Binding-site contacts:
Ligand atom O1A contacts residue ARG216 of chain 1.B at 3.1 Å (salt-bridge).
Ligand atom O8 contacts residue GLU200 of chain 1.B at 3.7 Å.
Ligand atom C8 contacts residue GLU199 of chain 1.B at 3.5 Å.
Ligand atom C3 contacts residue ASP73 of chain 1.B at 3.6 Å.
Ligand atom C3 contacts residue ARG40 of chain 1.B at 3.6 Å.
Ligand atom O9 contacts residue GLU199 of chain 1.B at 2.7 Å (salt-bridge).
Ligand atom O8 contacts residue GLU199 of chain 1.B at 2.8 Å (salt-bridge).
Ligand atom O6 contacts residue TYR333 of chain 1.B at 3.3 Å (h-bond).
Ligand atom C1 contacts residue ARG40 of chain 1.B at 3.9 Å.
Ligand atom O6 contacts residue ARG216 of chain 1.B at 3.8 Å.
Ligand atom O1B contacts residue ARG298 of chain 1.B at 2.8 Å (salt-bridge).
Ligand atom C5 contacts residue ASP73 of chain 1.B at 3.9 Å.
Ligand atom C10 contacts residue ARG74 of chain 1.B at 3.9 Å.
Ligand atom O9 contacts residue ARG147 of chain 1.B at 3.2 Å (salt-bridge).
Ligand atom O10 contacts residue ARG74 of chain 1.B at 2.7 Å (salt-bridge).
Ligand atom C1 contacts residue TYR333 of chain 1.B at 3.0 Å (hydrophobic).
Ligand atom O9 contacts residue ALA169 of chain 1.B at 3.9 Å.
Ligand atom C9 contacts residue ASN218 of chain 1.B at 3.7 Å.
Ligand atom O1B contacts residue ARG40 of chain 1.B at 2.9 Å (salt-bridge).
Ligand atom O8 contacts residue ARG216 of chain 1.B at 3.4 Å.
Ligand atom O4 contacts residue ASP73 of chain 1.B at 3.4 Å (salt-bridge).
Ligand atom C3 contacts residue GLU41 of chain 1.B at 3.3 Å.
Ligand atom C2 contacts residue TYR333 of chain 1.B at 2.8 Å (hydrophobic).
Ligand atom C4 contacts residue ASP73 of chain 1.B at 4.0 Å.
Ligand atom C4 contacts residue GLU41 of chain 1.B at 3.4 Å.
Ligand atom C6 contacts residue GLU200 of chain 1.B at 3.8 Å.
Ligand atom O1A contacts residue ARG298 of chain 1.B at 2.9 Å (salt-bridge).
Ligand atom O1B contacts residue TYR333 of chain 1.B at 3.5 Å (h-bond).
Ligand atom C1 contacts residue ARG298 of chain 1.B at 3.5 Å.
Ligand atom C9 contacts residue ALA169 of chain 1.B at 3.7 Å (hydrophobic).
Ligand atom O10 contacts residue ASP73 of chain 1.B at 3.7 Å.
Ligand atom C11 contacts residue ARG147 of chain 1.B at 3.9 Å.
Ligand atom O1A contacts residue TYR333 of chain 1.B at 3.5 Å (h-bond).
Ligand atom C9 contacts residue GLU199 of chain 1.B at 3.4 Å.
Ligand atom C8 contacts residue ARG216 of chain 1.B at 3.5 Å.
Ligand atom C3 contacts residue TYR333 of chain 1.B at 3.1 Å (hydrophobic).
Ligand atom C4 contacts residue TYR333 of chain 1.B at 3.7 Å (hydrophobic).
Ligand atom C11 contacts residue TRP101 of chain 1.B at 4.0 Å (hydrophobic).
Ligand atom C6 contacts residue TYR333 of chain 1.B at 3.7 Å (hydrophobic).
Ligand atom O4 contacts residue GLU41 of chain 1.B at 3.0 Å (salt-bridge).

Sequence of chain 1.B:
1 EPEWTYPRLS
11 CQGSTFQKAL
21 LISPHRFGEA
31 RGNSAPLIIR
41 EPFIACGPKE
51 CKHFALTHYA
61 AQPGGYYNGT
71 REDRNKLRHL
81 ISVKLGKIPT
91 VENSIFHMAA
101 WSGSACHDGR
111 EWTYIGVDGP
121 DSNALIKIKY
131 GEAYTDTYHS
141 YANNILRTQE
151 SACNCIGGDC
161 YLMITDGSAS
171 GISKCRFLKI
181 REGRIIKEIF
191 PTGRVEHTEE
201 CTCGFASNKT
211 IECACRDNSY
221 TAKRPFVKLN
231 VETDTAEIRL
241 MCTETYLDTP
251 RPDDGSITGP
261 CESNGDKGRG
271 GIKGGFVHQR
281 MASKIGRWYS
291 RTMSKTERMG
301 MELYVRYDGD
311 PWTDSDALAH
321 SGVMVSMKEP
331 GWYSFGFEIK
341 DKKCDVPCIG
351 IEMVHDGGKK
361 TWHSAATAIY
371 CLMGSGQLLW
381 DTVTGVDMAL

This small molecule binds to this protein.
Small molecule (SMILES): CC(=O)N[C@H]1[C@H]([C@H](O)[C@H](O)CO)OC(C(=O)O)=C[C@@H]1O